Sequence of chain 1.A:
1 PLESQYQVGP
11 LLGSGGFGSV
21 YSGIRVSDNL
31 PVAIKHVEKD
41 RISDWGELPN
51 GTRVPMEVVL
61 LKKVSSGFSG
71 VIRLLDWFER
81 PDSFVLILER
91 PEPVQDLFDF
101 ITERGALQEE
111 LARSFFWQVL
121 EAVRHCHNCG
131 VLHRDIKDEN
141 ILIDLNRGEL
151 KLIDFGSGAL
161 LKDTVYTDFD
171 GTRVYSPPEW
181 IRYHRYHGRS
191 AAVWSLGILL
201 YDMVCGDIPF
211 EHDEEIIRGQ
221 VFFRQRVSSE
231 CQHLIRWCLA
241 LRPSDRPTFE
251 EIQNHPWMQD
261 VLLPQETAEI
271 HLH

Binding-site contacts:
Ligand atom C14 contacts residue LYS35 of chain 1.A at 3.7 Å.
Ligand atom N10 contacts residue VAL20 of chain 1.A at 4.0 Å.
Ligand atom C4 contacts residue LEU142 of chain 1.A at 3.5 Å (hydrophobic).
Ligand atom C11 contacts residue VAL20 of chain 1.A at 4.1 Å (hydrophobic).
Ligand atom C7 contacts residue ALA33 of chain 1.A at 4.1 Å (hydrophobic).
Ligand atom C13 contacts residue LYS35 of chain 1.A at 3.5 Å.
Ligand atom C8 contacts residue LEU142 of chain 1.A at 3.8 Å (hydrophobic).
Ligand atom C2 contacts residue VAL94 of chain 1.A at 3.8 Å (hydrophobic).
Ligand atom C2 contacts residue ARG90 of chain 1.A at 3.9 Å.
Ligand atom N10 contacts residue ILE153 of chain 1.A at 4.0 Å.
Ligand atom C1 contacts residue LEU12 of chain 1.A at 3.9 Å (hydrophobic).
Ligand atom N3 contacts residue GLU89 of chain 1.A at 4.1 Å.
Ligand atom C6 contacts residue ILE72 of chain 1.A at 3.9 Å (hydrophobic).
Ligand atom C13 contacts residue GLU57 of chain 1.A at 4.2 Å.
Ligand atom C6 contacts residue GLU89 of chain 1.A at 4.0 Å.
Ligand atom C14 contacts residue PHE17 of chain 1.A at 3.9 Å (hydrophobic).
Ligand atom N3 contacts residue ARG90 of chain 1.A at 3.6 Å.
Ligand atom C6 contacts residue ILE153 of chain 1.A at 4.2 Å (hydrophobic).
Ligand atom N3 contacts residue LEU142 of chain 1.A at 3.6 Å.
Ligand atom C16 contacts residue VAL20 of chain 1.A at 4.1 Å (hydrophobic).
Ligand atom N5 contacts residue GLU89 of chain 1.A at 3.1 Å (salt-bridge).
Ligand atom C15 contacts residue PHE17 of chain 1.A at 3.6 Å (hydrophobic).
Ligand atom C13 contacts residue ASP154 of chain 1.A at 4.0 Å.
Ligand atom C1 contacts residue LEU142 of chain 1.A at 4.2 Å (hydrophobic).
Ligand atom C2 contacts residue LEU12 of chain 1.A at 4.2 Å (hydrophobic).
Ligand atom C4 contacts residue ILE72 of chain 1.A at 4.1 Å (hydrophobic).
Ligand atom C12 contacts residue LEU88 of chain 1.A at 4.0 Å (hydrophobic).
Ligand atom C6 contacts residue ALA33 of chain 1.A at 3.7 Å (hydrophobic).
Ligand atom C11 contacts residue ILE153 of chain 1.A at 4.0 Å (hydrophobic).
Ligand atom C4 contacts residue GLU89 of chain 1.A at 4.0 Å.
Ligand atom N5 contacts residue ALA33 of chain 1.A at 3.4 Å.
Ligand atom C16 contacts residue ILE153 of chain 1.A at 3.7 Å (hydrophobic).
Ligand atom C14 contacts residue ASP154 of chain 1.A at 3.5 Å.
Ligand atom N5 contacts residue LEU142 of chain 1.A at 4.0 Å.
Ligand atom C9 contacts residue LEU142 of chain 1.A at 4.1 Å (hydrophobic).
Ligand atom C4 contacts residue ALA33 of chain 1.A at 3.8 Å (hydrophobic).
Ligand atom C15 contacts residue ASP154 of chain 1.A at 3.7 Å.
Ligand atom N3 contacts residue PRO91 of chain 1.A at 3.9 Å.
Ligand atom C2 contacts residue LEU142 of chain 1.A at 3.9 Å (hydrophobic).
Ligand atom N5 contacts residue ILE72 of chain 1.A at 3.4 Å.

This protein binds this small molecule.
Small molecule (SMILES): c1ccc(Nc2c[nH]c3ncccc23)cc1